Binding-site contacts:
Ligand atom N2 contacts residue ASN253 of chain 1.A at 2.9 Å (h-bond).
Ligand atom C5 contacts residue SER255 of chain 1.A at 3.9 Å.
Ligand atom C4 contacts residue ASN253 of chain 1.A at 4.2 Å.
Ligand atom C2 contacts residue ASN253 of chain 1.A at 2.5 Å.
Ligand atom O7 contacts residue ASN253 of chain 1.A at 3.2 Å (h-bond).
Ligand atom C5 contacts residue ASN253 of chain 1.A at 3.5 Å.
Ligand atom C1 contacts residue ASN253 of chain 1.A at 1.4 Å.
Ligand atom C7 contacts residue THR240 of chain 1.A at 4.4 Å.
Ligand atom C8 contacts residue LEU236 of chain 1.A at 4.2 Å (hydrophobic).
Ligand atom O5 contacts residue SER255 of chain 1.A at 4.0 Å.
Ligand atom C8 contacts residue THR240 of chain 1.A at 3.7 Å.
Ligand atom C1 contacts residue SER255 of chain 1.A at 4.2 Å.
Ligand atom C8 contacts residue THR239 of chain 1.A at 3.5 Å.
Ligand atom O7 contacts residue THR240 of chain 1.A at 4.4 Å.
Ligand atom C6 contacts residue SER255 of chain 1.A at 4.3 Å.
Ligand atom C3 contacts residue ASN253 of chain 1.A at 3.8 Å.
Ligand atom O5 contacts residue ASN253 of chain 1.A at 2.3 Å (h-bond).
Ligand atom C7 contacts residue ASN253 of chain 1.A at 3.3 Å.

This protein binds this small molecule.
Small molecule (SMILES): CC(=O)N[C@@H]1[C@@H](O)[C@H](O)[C@@H](CO)O[C@H]1O

Sequence of chain 1.A:
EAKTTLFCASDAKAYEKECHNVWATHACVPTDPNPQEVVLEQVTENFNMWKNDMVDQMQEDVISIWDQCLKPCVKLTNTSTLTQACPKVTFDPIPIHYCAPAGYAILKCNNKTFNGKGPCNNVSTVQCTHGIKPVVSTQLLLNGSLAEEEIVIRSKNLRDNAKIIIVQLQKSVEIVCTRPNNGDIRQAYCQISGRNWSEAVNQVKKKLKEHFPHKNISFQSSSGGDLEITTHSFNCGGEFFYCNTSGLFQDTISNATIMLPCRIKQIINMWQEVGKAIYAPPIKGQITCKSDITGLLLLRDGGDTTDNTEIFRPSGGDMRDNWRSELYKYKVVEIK